Sequence of chain 1.B:
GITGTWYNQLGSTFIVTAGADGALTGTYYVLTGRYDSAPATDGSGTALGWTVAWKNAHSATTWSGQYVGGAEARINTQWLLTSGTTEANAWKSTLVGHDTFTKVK

Binding-site contacts:
Ligand atom CB contacts residue TRP108 of chain 2.A at 3.8 Å (hydrophobic).
Ligand atom O1 contacts residue HIS115 of chain 1.B at 2.4 Å (h-bond).
Ligand atom CG1 contacts residue TRP67 of chain 1.B at 3.4 Å (hydrophobic).
Ligand atom CZ2 contacts residue SER100 of chain 1.B at 3.5 Å.
Ligand atom O contacts residue SER15 of chain 1.B at 3.5 Å (h-bond).
Ligand atom CD2 contacts residue TYR42 of chain 1.B at 3.3 Å (hydrophobic).
Ligand atom CE contacts residue THR78 of chain 1.B at 3.7 Å.
Ligand atom CH2 contacts residue SER100 of chain 1.B at 3.6 Å.
Ligand atom CE2 contacts residue LEU98 of chain 1.B at 3.7 Å (hydrophobic).
Ligand atom CN contacts residue HIS115 of chain 1.B at 3.5 Å.
Ligand atom CG2 contacts residue TRP67 of chain 1.B at 3.5 Å (hydrophobic).
Ligand atom CD1 contacts residue TYR42 of chain 1.B at 3.1 Å (hydrophobic).
Ligand atom SD contacts residue TRP67 of chain 1.B at 3.5 Å.
Ligand atom SD contacts residue THR78 of chain 1.B at 3.2 Å (h-bond).
Ligand atom CE2 contacts residue SER76 of chain 1.B at 3.7 Å.
Ligand atom CN contacts residue LEU13 of chain 1.B at 3.5 Å (hydrophobic).
Ligand atom CZ2 contacts residue LEU98 of chain 1.B at 3.8 Å (hydrophobic).
Ligand atom CG contacts residue TRP108 of chain 2.A at 3.7 Å (hydrophobic).
Ligand atom O contacts residue ASN11 of chain 1.B at 3.3 Å (h-bond).
Ligand atom CG2 contacts residue SER15 of chain 1.B at 3.6 Å.
Ligand atom CN contacts residue ASP116 of chain 1.B at 3.2 Å.
Ligand atom CB contacts residue SER15 of chain 1.B at 3.7 Å.
Ligand atom O1 contacts residue LEU13 of chain 1.B at 3.8 Å.
Ligand atom CZ2 contacts residue SER76 of chain 1.B at 3.8 Å.
Ligand atom N contacts residue TRP96 of chain 1.B at 3.1 Å (h-bond).
Ligand atom CD2 contacts residue LEU98 of chain 1.B at 3.8 Å (hydrophobic).
Ligand atom CN contacts residue TRP96 of chain 1.B at 3.3 Å (hydrophobic).
Ligand atom NE1 contacts residue SER76 of chain 1.B at 2.9 Å (h-bond).
Ligand atom CE contacts residue TRP67 of chain 1.B at 3.4 Å (hydrophobic).
Ligand atom CB contacts residue TRP108 of chain 2.A at 3.5 Å (hydrophobic).
Ligand atom O1 contacts residue TRP96 of chain 1.B at 3.0 Å (h-bond).
Ligand atom N contacts residue SER15 of chain 1.B at 3.8 Å.
Ligand atom N contacts residue ASP116 of chain 1.B at 2.8 Å (salt-bridge).
Ligand atom CG2 contacts residue TYR31 of chain 1.B at 3.1 Å (hydrophobic).
Ligand atom N contacts residue TRP108 of chain 2.A at 3.6 Å.
Ligand atom CG contacts residue TYR42 of chain 1.B at 3.6 Å (hydrophobic).
Ligand atom CD2 contacts residue TRP67 of chain 1.B at 3.5 Å (hydrophobic).
Ligand atom CE3 contacts residue TRP108 of chain 2.A at 3.4 Å (hydrophobic).
Ligand atom O contacts residue TRP108 of chain 2.A at 3.8 Å.
Ligand atom O1 contacts residue ASP116 of chain 1.B at 2.9 Å (salt-bridge).

Sequence of chain 2.A:
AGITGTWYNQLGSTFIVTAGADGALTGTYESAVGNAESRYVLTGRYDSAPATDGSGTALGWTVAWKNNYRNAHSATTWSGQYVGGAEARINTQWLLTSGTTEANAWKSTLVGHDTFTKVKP

This small molecule binds to this protein.
Small molecule (SMILES): CSCC[C@H](NC=O)C(=O)N[C@@H](CC(=O)O)C(=O)N[C@H](C(=O)N[C@@H](CCC(=O)O)C(=O)N[C@@H](C)C(=O)N[C@@H](CC1=c2ccccc2=NC1)C(=O)N[C@H](C=O)CC(C)C)C(C)C